Binding-site contacts:
Ligand atom O5 contacts residue HIS114 of chain 1.C at 3.7 Å.
Ligand atom C1 contacts residue ASN110 of chain 1.C at 1.4 Å.
Ligand atom O5 contacts residue ASN110 of chain 1.C at 2.4 Å (h-bond).
Ligand atom O7 contacts residue ASN110 of chain 1.C at 3.6 Å.
Ligand atom N2 contacts residue SER112 of chain 1.C at 4.5 Å.
Ligand atom C6 contacts residue HIS114 of chain 1.C at 3.4 Å.
Ligand atom C1 contacts residue HIS114 of chain 1.C at 4.4 Å.
Ligand atom C2 contacts residue ASN110 of chain 1.C at 2.5 Å.
Ligand atom C8 contacts residue ASN110 of chain 1.C at 4.5 Å.
Ligand atom C8 contacts residue SER112 of chain 1.C at 4.1 Å.
Ligand atom C8 contacts residue SER111 of chain 1.C at 4.0 Å.
Ligand atom C5 contacts residue HIS114 of chain 1.C at 3.9 Å.
Ligand atom O7 contacts residue SER112 of chain 1.C at 2.2 Å (h-bond).
Ligand atom C3 contacts residue ASN110 of chain 1.C at 3.8 Å.
Ligand atom C4 contacts residue ASN110 of chain 1.C at 4.3 Å.
Ligand atom O6 contacts residue HIS114 of chain 1.C at 3.8 Å.
Ligand atom C7 contacts residue SER112 of chain 1.C at 3.4 Å.
Ligand atom C5 contacts residue ASN110 of chain 1.C at 3.7 Å.
Ligand atom N2 contacts residue ASN110 of chain 1.C at 2.8 Å (h-bond).
Ligand atom C7 contacts residue ASN110 of chain 1.C at 3.4 Å.

A small-molecule ligand and the protein it binds are described below.
Small molecule (SMILES): CC(=O)N[C@H]1[C@H](O[C@H]2[C@H](O)[C@@H](NC(C)=O)CO[C@@H]2CO)O[C@H](CO)[C@@H](O)[C@@H]1O

Sequence of chain 1.C:
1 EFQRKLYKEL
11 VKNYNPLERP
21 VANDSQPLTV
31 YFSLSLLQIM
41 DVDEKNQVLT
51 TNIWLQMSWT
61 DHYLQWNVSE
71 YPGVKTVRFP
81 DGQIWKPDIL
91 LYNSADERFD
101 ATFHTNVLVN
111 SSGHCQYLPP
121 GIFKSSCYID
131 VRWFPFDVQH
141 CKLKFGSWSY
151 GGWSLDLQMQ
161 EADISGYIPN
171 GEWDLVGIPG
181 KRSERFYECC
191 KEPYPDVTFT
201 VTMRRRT